Sequence of chain 1.A:
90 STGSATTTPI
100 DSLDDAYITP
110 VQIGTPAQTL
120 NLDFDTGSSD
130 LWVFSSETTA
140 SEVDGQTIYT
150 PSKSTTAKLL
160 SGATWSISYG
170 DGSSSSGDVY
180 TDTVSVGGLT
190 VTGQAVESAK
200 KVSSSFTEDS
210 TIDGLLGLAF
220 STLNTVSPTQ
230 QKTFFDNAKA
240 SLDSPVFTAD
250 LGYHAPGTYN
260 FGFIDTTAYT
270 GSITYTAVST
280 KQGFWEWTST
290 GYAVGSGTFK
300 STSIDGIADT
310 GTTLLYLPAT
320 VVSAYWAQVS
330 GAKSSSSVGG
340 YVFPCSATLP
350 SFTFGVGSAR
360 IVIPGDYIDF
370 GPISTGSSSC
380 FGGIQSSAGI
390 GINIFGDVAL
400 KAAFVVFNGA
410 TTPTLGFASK

Binding-site contacts:
Ligand atom C1 contacts residue PHE380 of chain 1.A at 3.6 Å (hydrophobic).
Ligand atom C5 contacts residue ASP104 of chain 1.A at 3.2 Å.
Ligand atom C contacts residue PHE380 of chain 1.A at 3.9 Å (hydrophobic).
Ligand atom N contacts residue ILE372 of chain 1.A at 3.1 Å (h-bond).
Ligand atom C contacts residue ILE372 of chain 1.A at 4.1 Å (hydrophobic).
Ligand atom N1 contacts residue PHE380 of chain 1.A at 3.8 Å.
Ligand atom C4 contacts residue PHE369 of chain 1.A at 4.2 Å (hydrophobic).
Ligand atom N contacts residue PRO371 of chain 1.A at 3.2 Å (h-bond).
Ligand atom N contacts residue PHE380 of chain 1.A at 4.3 Å.
Ligand atom C5 contacts residue LEU102 of chain 1.A at 4.4 Å (hydrophobic).
Ligand atom C4 contacts residue ASP104 of chain 1.A at 3.6 Å.
Ligand atom C5 contacts residue PHE369 of chain 1.A at 3.8 Å (hydrophobic).
Ligand atom N2 contacts residue PHE380 of chain 1.A at 3.3 Å.
Ligand atom C2 contacts residue PHE380 of chain 1.A at 3.5 Å (hydrophobic).
Ligand atom C6 contacts residue LEU102 of chain 1.A at 4.3 Å (hydrophobic).
Ligand atom C6 contacts residue PHE369 of chain 1.A at 3.6 Å (hydrophobic).
Ligand atom C6 contacts residue ASP104 of chain 1.A at 4.2 Å.
Ligand atom C3 contacts residue PHE380 of chain 1.A at 3.6 Å (hydrophobic).
Ligand atom C contacts residue PRO371 of chain 1.A at 4.4 Å (hydrophobic).
Ligand atom N1 contacts residue ILE372 of chain 1.A at 4.3 Å.
Ligand atom C4 contacts residue PHE380 of chain 1.A at 4.3 Å (hydrophobic).
Ligand atom C7 contacts residue PHE380 of chain 1.A at 4.0 Å (hydrophobic).

A protein and the small-molecule ligand that binds it are described below.
Small molecule (SMILES): [H]/N=C1\N=C(N)c2ccccc21